Binding-site contacts:
Ligand atom C6 contacts residue ASN142 of chain 1.A at 4.0 Å.
Ligand atom C4 contacts residue ASN142 of chain 1.A at 4.3 Å.
Ligand atom C7 contacts residue GLN347 of chain 1.A at 4.5 Å.
Ligand atom O5 contacts residue ASN142 of chain 1.A at 2.5 Å (h-bond).
Ligand atom C3 contacts residue ASN142 of chain 1.A at 4.0 Å.
Ligand atom N2 contacts residue ASN142 of chain 1.A at 2.8 Å (h-bond).
Ligand atom C8 contacts residue GLN347 of chain 1.A at 3.1 Å.
Ligand atom C5 contacts residue SER144 of chain 1.A at 3.9 Å.
Ligand atom C7 contacts residue ASN142 of chain 1.A at 3.3 Å.
Ligand atom C6 contacts residue SER144 of chain 1.A at 3.7 Å.
Ligand atom C5 contacts residue ASN142 of chain 1.A at 3.4 Å.
Ligand atom C1 contacts residue ASN142 of chain 1.A at 1.5 Å.
Ligand atom C8 contacts residue ASN142 of chain 1.A at 4.2 Å.
Ligand atom O6 contacts residue GLU136 of chain 1.A at 3.2 Å (salt-bridge).
Ligand atom C2 contacts residue ASN142 of chain 1.A at 2.7 Å.
Ligand atom O7 contacts residue ASN142 of chain 1.A at 3.8 Å.

The small molecule below binds the protein below.
Small molecule (SMILES): CC(=O)N[C@@H]1[C@@H](O)[C@H](O)[C@@H](CO)O[C@@H]1O

Sequence of chain 1.A:
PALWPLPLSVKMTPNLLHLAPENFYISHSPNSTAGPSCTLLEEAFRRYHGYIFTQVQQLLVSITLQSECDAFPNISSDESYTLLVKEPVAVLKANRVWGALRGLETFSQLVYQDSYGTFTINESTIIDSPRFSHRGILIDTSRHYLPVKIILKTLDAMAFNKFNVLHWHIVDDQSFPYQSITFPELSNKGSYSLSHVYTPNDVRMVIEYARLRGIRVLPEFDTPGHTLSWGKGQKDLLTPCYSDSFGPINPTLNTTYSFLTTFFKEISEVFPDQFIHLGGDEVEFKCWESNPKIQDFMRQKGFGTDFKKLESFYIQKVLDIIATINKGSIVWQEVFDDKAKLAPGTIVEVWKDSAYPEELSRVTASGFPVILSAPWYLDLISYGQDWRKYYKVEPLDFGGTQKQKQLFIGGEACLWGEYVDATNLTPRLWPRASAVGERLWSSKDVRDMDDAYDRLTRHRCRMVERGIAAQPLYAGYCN